Sequence of chain 1.F:
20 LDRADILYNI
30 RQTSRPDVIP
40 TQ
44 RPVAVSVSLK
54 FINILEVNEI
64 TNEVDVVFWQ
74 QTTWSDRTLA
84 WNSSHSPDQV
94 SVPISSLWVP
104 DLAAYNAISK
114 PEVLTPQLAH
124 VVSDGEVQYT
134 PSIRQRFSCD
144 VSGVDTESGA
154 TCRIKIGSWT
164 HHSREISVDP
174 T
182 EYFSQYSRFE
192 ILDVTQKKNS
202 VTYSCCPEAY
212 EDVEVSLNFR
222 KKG

Sequence of chain 1.J:
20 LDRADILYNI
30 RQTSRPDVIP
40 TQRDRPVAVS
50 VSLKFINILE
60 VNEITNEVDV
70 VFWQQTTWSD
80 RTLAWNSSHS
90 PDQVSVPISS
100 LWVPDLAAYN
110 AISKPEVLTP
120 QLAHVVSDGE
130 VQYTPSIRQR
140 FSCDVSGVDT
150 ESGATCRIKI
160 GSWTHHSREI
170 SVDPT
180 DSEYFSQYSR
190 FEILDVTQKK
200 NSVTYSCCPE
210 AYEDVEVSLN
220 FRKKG

Binding-site contacts:
Ligand atom N3 contacts residue TRP162 of chain 1.J at 2.9 Å (h-bond).
Ligand atom BR1 contacts residue TYR132 of chain 1.F at 4.0 Å.
Ligand atom C7 contacts residue TRP72 of chain 1.F at 3.9 Å (hydrophobic).
Ligand atom BR1 contacts residue LEU121 of chain 1.F at 4.2 Å.
Ligand atom BR1 contacts residue GLN131 of chain 1.F at 3.0 Å.
Ligand atom C3 contacts residue TRP162 of chain 1.J at 4.0 Å (hydrophobic).
Ligand atom C4 contacts residue HIS123 of chain 1.F at 3.3 Å.
Ligand atom C7 contacts residue TYR108 of chain 1.J at 3.2 Å (hydrophobic).
Ligand atom C9 contacts residue TYR204 of chain 1.J at 3.6 Å (hydrophobic).
Ligand atom N3 contacts residue SER161 of chain 1.J at 3.7 Å.
Ligand atom BR1 contacts residue HIS123 of chain 1.F at 3.4 Å.
Ligand atom C8 contacts residue TYR204 of chain 1.J at 3.6 Å (hydrophobic).
Ligand atom C3 contacts residue CYS207 of chain 1.J at 3.8 Å (hydrophobic).
Ligand atom C8 contacts residue TYR211 of chain 1.J at 3.5 Å (hydrophobic).
Ligand atom C5 contacts residue THR133 of chain 1.F at 4.0 Å.
Ligand atom C9 contacts residue TYR211 of chain 1.J at 3.6 Å (hydrophobic).
Ligand atom N3 contacts residue TYR108 of chain 1.J at 2.6 Å (h-bond).
Ligand atom C8 contacts residue TRP162 of chain 1.J at 3.6 Å (hydrophobic).
Ligand atom C1 contacts residue THR133 of chain 1.F at 3.6 Å.
Ligand atom C4 contacts residue GLN131 of chain 1.F at 3.9 Å.
Ligand atom C7 contacts residue TRP162 of chain 1.J at 3.5 Å (hydrophobic).
Ligand atom C10 contacts residue CYS206 of chain 1.J at 3.8 Å (hydrophobic).
Ligand atom C4 contacts residue CYS207 of chain 1.J at 4.1 Å (hydrophobic).
Ligand atom N1 contacts residue THR133 of chain 1.F at 3.4 Å.
Ligand atom C3 contacts residue HIS123 of chain 1.F at 4.0 Å.
Ligand atom C5 contacts residue HIS123 of chain 1.F at 4.1 Å.
Ligand atom BR1 contacts residue THR133 of chain 1.F at 4.1 Å.
Ligand atom C8 contacts residue TYR108 of chain 1.J at 3.0 Å (hydrophobic).
Ligand atom C2 contacts residue TRP162 of chain 1.J at 3.5 Å (hydrophobic).
Ligand atom C9 contacts residue TRP162 of chain 1.J at 4.0 Å (hydrophobic).
Ligand atom C1 contacts residue TRP162 of chain 1.J at 3.5 Å (hydrophobic).
Ligand atom BR1 contacts residue ALA122 of chain 1.F at 4.0 Å.
Ligand atom N1 contacts residue TRP162 of chain 1.J at 4.0 Å.
Ligand atom C3 contacts residue CYS206 of chain 1.J at 3.8 Å (hydrophobic).
Ligand atom N1 contacts residue THR163 of chain 1.J at 4.2 Å.
Ligand atom C6 contacts residue TRP72 of chain 1.F at 4.1 Å (hydrophobic).
Ligand atom C10 contacts residue TYR204 of chain 1.J at 4.1 Å (hydrophobic).
Ligand atom C6 contacts residue TRP162 of chain 1.J at 3.3 Å (hydrophobic).
Ligand atom C3 contacts residue TYR211 of chain 1.J at 4.2 Å (hydrophobic).
Ligand atom N2 contacts residue TRP162 of chain 1.J at 3.6 Å (h-bond).

This protein binds this small molecule.
Small molecule (SMILES): Brc1ccc(N2CCCNCC2)cn1